Binding-site contacts:
Ligand atom C20 contacts residue MET104 of chain 1.A at 3.4 Å (hydrophobic).
Ligand atom C15 contacts residue GLU102 of chain 1.A at 3.2 Å.
Ligand atom C22 contacts residue MET104 of chain 1.A at 3.3 Å (hydrophobic).
Ligand atom C12 contacts residue GLY36 of chain 1.A at 3.8 Å.
Ligand atom C21 contacts residue GLY107 of chain 1.A at 3.6 Å.
Ligand atom C25 contacts residue GLY107 of chain 1.A at 3.7 Å.
Ligand atom O28 contacts residue ILE35 of chain 1.A at 2.6 Å (h-bond).
Ligand atom N16 contacts residue PHE103 of chain 1.A at 3.8 Å.
Ligand atom C15 contacts residue LEU155 of chain 1.A at 3.7 Å (hydrophobic).
Ligand atom C12 contacts residue SER37 of chain 1.A at 3.9 Å.
Ligand atom C7 contacts residue VAL43 of chain 1.A at 3.9 Å (hydrophobic).
Ligand atom C13 contacts residue ALA55 of chain 1.A at 3.8 Å (hydrophobic).
Ligand atom C13 contacts residue LEU155 of chain 1.A at 3.9 Å (hydrophobic).
Ligand atom C1 contacts residue PHE101 of chain 1.A at 3.5 Å (hydrophobic).
Ligand atom C18 contacts residue MET104 of chain 1.A at 3.8 Å (hydrophobic).
Ligand atom C14 contacts residue LEU155 of chain 1.A at 3.5 Å (hydrophobic).
Ligand atom N16 contacts residue GLU102 of chain 1.A at 3.8 Å.
Ligand atom C15 contacts residue MET104 of chain 1.A at 3.6 Å (hydrophobic).
Ligand atom N17 contacts residue ALA55 of chain 1.A at 4.0 Å.
Ligand atom C9 contacts residue VAL43 of chain 1.A at 3.6 Å (hydrophobic).
Ligand atom N17 contacts residue LEU155 of chain 1.A at 3.9 Å.
Ligand atom C2 contacts residue PHE101 of chain 1.A at 3.5 Å (hydrophobic).
Ligand atom N16 contacts residue MET104 of chain 1.A at 2.9 Å (h-bond).
Ligand atom C2 contacts residue LEU155 of chain 1.A at 3.8 Å (hydrophobic).
Ligand atom N19 contacts residue PHE103 of chain 1.A at 3.8 Å.
Ligand atom C15 contacts residue ALA55 of chain 1.A at 3.6 Å (hydrophobic).
Ligand atom C22 contacts residue PHE103 of chain 1.A at 3.3 Å (hydrophobic).
Ligand atom C14 contacts residue ALA55 of chain 1.A at 3.6 Å (hydrophobic).
Ligand atom C8 contacts residue VAL43 of chain 1.A at 3.6 Å (hydrophobic).
Ligand atom O27 contacts residue CYS108 of chain 1.A at 3.8 Å.
Ligand atom C21 contacts residue ILE35 of chain 1.A at 3.9 Å (hydrophobic).
Ligand atom C11 contacts residue GLY36 of chain 1.A at 3.5 Å.
Ligand atom N19 contacts residue MET104 of chain 1.A at 2.9 Å (h-bond).
Ligand atom S26 contacts residue ILE35 of chain 1.A at 4.0 Å.
Ligand atom C24 contacts residue GLY107 of chain 1.A at 3.8 Å.
Ligand atom C23 contacts residue GLY107 of chain 1.A at 3.7 Å.
Ligand atom C22 contacts residue GLY107 of chain 1.A at 3.6 Å.
Ligand atom S6 contacts residue LYS57 of chain 1.A at 3.6 Å.
Ligand atom N16 contacts residue ALA55 of chain 1.A at 3.8 Å.
Ligand atom C20 contacts residue GLY107 of chain 1.A at 3.6 Å.

Sequence of chain 1.A:
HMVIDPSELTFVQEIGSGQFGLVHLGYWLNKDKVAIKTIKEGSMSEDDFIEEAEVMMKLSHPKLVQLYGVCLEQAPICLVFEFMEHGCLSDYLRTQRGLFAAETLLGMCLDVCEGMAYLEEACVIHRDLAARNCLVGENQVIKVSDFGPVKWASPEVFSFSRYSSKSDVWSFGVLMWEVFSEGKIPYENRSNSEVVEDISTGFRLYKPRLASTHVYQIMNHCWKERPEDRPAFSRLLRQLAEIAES

The small molecule below binds the protein below.
Small molecule (SMILES): NS(=O)(=O)c1cccc(Nc2ncc3ccc4sc(-c5ccccc5)cc4c3n2)c1